Sequence of chain 1.B:
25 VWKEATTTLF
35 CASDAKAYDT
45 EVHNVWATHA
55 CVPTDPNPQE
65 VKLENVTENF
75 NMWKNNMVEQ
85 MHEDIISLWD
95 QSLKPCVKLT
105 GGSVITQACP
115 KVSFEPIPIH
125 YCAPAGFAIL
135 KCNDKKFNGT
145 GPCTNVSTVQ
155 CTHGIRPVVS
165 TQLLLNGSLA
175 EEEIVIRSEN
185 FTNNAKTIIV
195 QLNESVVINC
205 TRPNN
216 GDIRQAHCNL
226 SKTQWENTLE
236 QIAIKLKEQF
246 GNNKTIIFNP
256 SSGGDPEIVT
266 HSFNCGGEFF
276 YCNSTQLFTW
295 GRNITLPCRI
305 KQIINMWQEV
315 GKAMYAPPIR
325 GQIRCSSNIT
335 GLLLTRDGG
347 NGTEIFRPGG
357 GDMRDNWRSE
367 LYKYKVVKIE

Binding-site contacts:
Ligand atom C1 contacts residue SER330 of chain 1.B at 4.4 Å.
Ligand atom O7 contacts residue ASN297 of chain 1.B at 3.7 Å.
Ligand atom O5 contacts residue ASN203 of chain 1.B at 2.5 Å (h-bond).
Ligand atom C8 contacts residue LEU225 of chain 1.B at 3.6 Å (hydrophobic).
Ligand atom C1 contacts residue ASN203 of chain 1.B at 1.4 Å.
Ligand atom O6 contacts residue ARG328 of chain 1.B at 3.2 Å (salt-bridge).
Ligand atom C5 contacts residue ASN203 of chain 1.B at 3.2 Å.
Ligand atom C8 contacts residue VAL201 of chain 1.B at 4.5 Å (hydrophobic).
Ligand atom C6 contacts residue SER330 of chain 1.B at 4.5 Å.
Ligand atom O7 contacts residue ASN203 of chain 1.B at 3.7 Å.
Ligand atom C7 contacts residue ASN203 of chain 1.B at 3.9 Å.
Ligand atom C2 contacts residue ASN203 of chain 1.B at 2.6 Å.
Ligand atom C8 contacts residue ASN224 of chain 1.B at 4.2 Å.
Ligand atom C3 contacts residue ASN203 of chain 1.B at 3.8 Å.
Ligand atom C7 contacts residue ASN297 of chain 1.B at 4.2 Å.
Ligand atom C1 contacts residue VAL201 of chain 1.B at 4.1 Å (hydrophobic).
Ligand atom N2 contacts residue ASN203 of chain 1.B at 3.5 Å (h-bond).
Ligand atom O5 contacts residue VAL201 of chain 1.B at 3.8 Å.
Ligand atom C7 contacts residue ASN224 of chain 1.B at 4.3 Å.
Ligand atom O7 contacts residue ASN224 of chain 1.B at 4.0 Å.
Ligand atom O6 contacts residue ASN203 of chain 1.B at 3.5 Å (h-bond).
Ligand atom O5 contacts residue SER330 of chain 1.B at 3.7 Å.
Ligand atom C6 contacts residue ARG328 of chain 1.B at 3.5 Å.
Ligand atom C4 contacts residue ASN203 of chain 1.B at 3.8 Å.
Ligand atom C6 contacts residue ASN203 of chain 1.B at 3.1 Å.
Ligand atom C8 contacts residue ASN297 of chain 1.B at 3.9 Å.
Ligand atom C8 contacts residue SER226 of chain 1.B at 3.7 Å.
Ligand atom O6 contacts residue SER330 of chain 1.B at 3.4 Å (h-bond).
Ligand atom C5 contacts residue SER330 of chain 1.B at 4.5 Å.

A small-molecule ligand and the protein it binds are described below.
Small molecule (SMILES): CC(=O)N[C@@H]1[C@@H](O)[C@H](O)[C@@H](CO)O[C@H]1O